A small-molecule ligand and the protein it binds are described below.
Small molecule (SMILES): O=C(O)[C@@H]1O[C@H](O[C@H]2[C@@H](OS(=O)(=O)O)O[C@@H](O)[C@H](NS(=O)(=O)O)[C@H]2O)[C@@H](OS(=O)(=O)O)[C@H](O)[C@@H]1O

Sequence of chain 1.B:
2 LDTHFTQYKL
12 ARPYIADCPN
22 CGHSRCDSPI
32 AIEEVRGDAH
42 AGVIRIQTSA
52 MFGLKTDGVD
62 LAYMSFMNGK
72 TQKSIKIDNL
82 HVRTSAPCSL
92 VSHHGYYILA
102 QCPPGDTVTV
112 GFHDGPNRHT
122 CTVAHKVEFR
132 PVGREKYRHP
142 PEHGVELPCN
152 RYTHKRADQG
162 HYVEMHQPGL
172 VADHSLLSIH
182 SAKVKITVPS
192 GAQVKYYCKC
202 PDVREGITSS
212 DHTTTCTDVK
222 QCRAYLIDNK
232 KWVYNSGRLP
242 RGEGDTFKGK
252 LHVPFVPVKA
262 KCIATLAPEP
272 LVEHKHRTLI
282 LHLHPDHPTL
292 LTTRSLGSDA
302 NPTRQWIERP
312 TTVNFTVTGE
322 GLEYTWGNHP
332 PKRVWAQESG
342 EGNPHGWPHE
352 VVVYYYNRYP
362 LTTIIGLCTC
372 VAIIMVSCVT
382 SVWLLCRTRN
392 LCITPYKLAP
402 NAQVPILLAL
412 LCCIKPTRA

Binding-site contacts:
Ligand atom O4 contacts residue HIS114 of chain 1.B at 3.6 Å.
Ligand atom O6B contacts residue ASN80 of chain 1.B at 3.0 Å (h-bond).
Ligand atom OAF contacts residue HIS82 of chain 1.B at 3.2 Å (h-bond).
Ligand atom N2 contacts residue HIS82 of chain 1.B at 4.5 Å.
Ligand atom SAG contacts residue HIS82 of chain 1.B at 3.7 Å.
Ligand atom OBA contacts residue HIS114 of chain 1.B at 3.0 Å (h-bond).
Ligand atom SAG contacts residue ASN80 of chain 1.B at 4.3 Å.
Ligand atom C2 contacts residue HIS82 of chain 1.B at 4.2 Å.
Ligand atom OAB contacts residue ASN80 of chain 1.B at 4.5 Å.
Ligand atom O4 contacts residue ASN80 of chain 1.B at 3.1 Å (h-bond).
Ligand atom O3 contacts residue HIS114 of chain 1.B at 3.3 Å (h-bond).
Ligand atom C6 contacts residue ASN80 of chain 1.B at 3.8 Å.
Ligand atom OBC contacts residue HIS114 of chain 1.B at 4.1 Å.
Ligand atom SBB contacts residue HIS114 of chain 1.B at 4.2 Å.
Ligand atom OAH contacts residue ASN80 of chain 1.B at 3.2 Å (h-bond).
Ligand atom O3 contacts residue HIS82 of chain 1.B at 3.9 Å.
Ligand atom O6A contacts residue ASN80 of chain 1.B at 4.5 Å.
Ligand atom C3 contacts residue HIS82 of chain 1.B at 4.3 Å.
Ligand atom C4 contacts residue ASN80 of chain 1.B at 4.0 Å.
Ligand atom OAH contacts residue HIS82 of chain 1.B at 3.1 Å (h-bond).
Ligand atom OBA contacts residue HIS82 of chain 1.B at 4.3 Å.